The protein below binds the small molecule below.
Small molecule (SMILES): CC(=O)N[C@H]1[C@H]([C@H](O)[C@H](O)CO)O[C@@](O[C@H](CO)[C@@H](O)[C@@H]2O[C@@H](C(=O)O)C[C@H](O)[C@H]2NC(C)=O)(C(=O)O)C[C@@H]1O

Binding-site contacts:
Ligand atom O9 contacts residue GLN278 of chain 51.C at 3.9 Å.
Ligand atom C6 contacts residue ASN272 of chain 51.C at 3.7 Å.
Ligand atom C11 contacts residue PHE270 of chain 51.C at 3.8 Å (hydrophobic).
Ligand atom N5 contacts residue GLN278 of chain 51.C at 3.7 Å.
Ligand atom C11 contacts residue SER274 of chain 51.C at 4.1 Å.
Ligand atom O10 contacts residue PHE75 of chain 51.D at 3.8 Å.
Ligand atom O1B contacts residue SER274 of chain 51.C at 2.9 Å (h-bond).
Ligand atom C10 contacts residue ASN272 of chain 51.C at 3.9 Å.
Ligand atom C11 contacts residue GLN278 of chain 51.C at 3.5 Å.
Ligand atom O8 contacts residue GLN278 of chain 51.C at 3.4 Å (h-bond).
Ligand atom O7 contacts residue LEU62 of chain 51.C at 4.0 Å.
Ligand atom C10 contacts residue GLN278 of chain 51.C at 4.0 Å.
Ligand atom C1 contacts residue SER274 of chain 51.C at 4.1 Å.
Ligand atom C10 contacts residue PHE75 of chain 51.D at 4.1 Å (hydrophobic).
Ligand atom C5 contacts residue ASN272 of chain 51.C at 4.1 Å.
Ligand atom O8 contacts residue ASN272 of chain 51.C at 3.4 Å (h-bond).
Ligand atom C1 contacts residue THR276 of chain 51.C at 3.2 Å.
Ligand atom N5 contacts residue ASN272 of chain 51.C at 3.2 Å (h-bond).
Ligand atom C9 contacts residue GLN278 of chain 51.C at 3.1 Å.
Ligand atom O1A contacts residue LYS68 of chain 51.C at 2.8 Å.
Ligand atom O1A contacts residue ASN272 of chain 51.C at 3.6 Å (h-bond).
Ligand atom C9 contacts residue LEU67 of chain 51.C at 4.1 Å (hydrophobic).
Ligand atom C11 contacts residue ASN272 of chain 51.C at 3.6 Å.
Ligand atom C11 contacts residue THR276 of chain 51.C at 3.3 Å.
Ligand atom O8 contacts residue THR276 of chain 51.C at 3.6 Å.
Ligand atom C11 contacts residue PHE65 of chain 51.C at 3.4 Å (hydrophobic).
Ligand atom C1 contacts residue ASN272 of chain 51.C at 4.1 Å.
Ligand atom C8 contacts residue GLN278 of chain 51.C at 3.6 Å.
Ligand atom O8 contacts residue LYS68 of chain 51.C at 3.4 Å.
Ligand atom O1B contacts residue THR276 of chain 51.C at 3.5 Å (h-bond).
Ligand atom C9 contacts residue LYS68 of chain 51.C at 3.8 Å.
Ligand atom O1B contacts residue LYS68 of chain 51.C at 3.9 Å.
Ligand atom C11 contacts residue HIS138 of chain 51.B at 3.1 Å.
Ligand atom C6 contacts residue LYS68 of chain 51.C at 4.2 Å.
Ligand atom C1 contacts residue LYS68 of chain 51.C at 3.6 Å.
Ligand atom C11 contacts residue PHE75 of chain 51.D at 3.3 Å (hydrophobic).
Ligand atom O9 contacts residue LEU67 of chain 51.C at 3.4 Å.
Ligand atom C7 contacts residue GLN278 of chain 51.C at 3.8 Å.
Ligand atom O1A contacts residue THR276 of chain 51.C at 2.3 Å (h-bond).
Ligand atom O9 contacts residue LYS68 of chain 51.C at 2.9 Å (salt-bridge).

Sequence of chain 51.D:
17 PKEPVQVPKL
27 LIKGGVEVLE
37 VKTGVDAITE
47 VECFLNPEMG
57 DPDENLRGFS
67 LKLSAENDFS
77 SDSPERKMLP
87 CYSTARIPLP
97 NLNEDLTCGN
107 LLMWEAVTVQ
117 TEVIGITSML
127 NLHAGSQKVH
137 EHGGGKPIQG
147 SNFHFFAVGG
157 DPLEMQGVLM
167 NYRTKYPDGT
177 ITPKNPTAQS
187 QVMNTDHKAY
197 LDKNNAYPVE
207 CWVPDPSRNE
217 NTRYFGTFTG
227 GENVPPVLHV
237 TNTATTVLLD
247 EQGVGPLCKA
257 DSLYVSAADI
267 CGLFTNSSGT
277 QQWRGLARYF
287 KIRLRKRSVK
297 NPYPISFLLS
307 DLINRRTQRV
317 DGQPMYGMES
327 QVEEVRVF

Sequence of chain 51.C:
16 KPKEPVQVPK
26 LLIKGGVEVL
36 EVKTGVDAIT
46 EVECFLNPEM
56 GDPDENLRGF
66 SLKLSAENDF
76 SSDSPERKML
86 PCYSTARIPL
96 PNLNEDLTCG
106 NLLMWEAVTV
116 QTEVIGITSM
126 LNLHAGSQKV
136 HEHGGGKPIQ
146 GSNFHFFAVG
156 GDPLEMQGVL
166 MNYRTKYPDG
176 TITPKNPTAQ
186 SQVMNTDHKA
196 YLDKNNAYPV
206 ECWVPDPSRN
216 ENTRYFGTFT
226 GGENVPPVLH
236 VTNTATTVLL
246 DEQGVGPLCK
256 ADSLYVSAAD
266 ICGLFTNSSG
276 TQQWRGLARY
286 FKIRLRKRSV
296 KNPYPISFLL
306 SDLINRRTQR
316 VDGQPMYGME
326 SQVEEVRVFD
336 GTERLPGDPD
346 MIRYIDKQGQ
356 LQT

Sequence of chain 51.B:
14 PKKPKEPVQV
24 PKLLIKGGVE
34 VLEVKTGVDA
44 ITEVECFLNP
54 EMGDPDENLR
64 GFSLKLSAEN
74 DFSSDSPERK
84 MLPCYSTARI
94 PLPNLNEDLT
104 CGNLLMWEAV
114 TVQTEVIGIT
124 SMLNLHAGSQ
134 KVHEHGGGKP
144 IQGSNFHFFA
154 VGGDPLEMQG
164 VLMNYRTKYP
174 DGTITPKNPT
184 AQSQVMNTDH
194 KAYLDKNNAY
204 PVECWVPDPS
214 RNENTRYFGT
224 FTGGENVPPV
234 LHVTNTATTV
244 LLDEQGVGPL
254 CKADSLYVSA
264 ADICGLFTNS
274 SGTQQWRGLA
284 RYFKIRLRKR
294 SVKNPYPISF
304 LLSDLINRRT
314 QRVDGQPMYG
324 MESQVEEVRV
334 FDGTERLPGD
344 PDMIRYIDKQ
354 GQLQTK